Sequence of chain 1.C:
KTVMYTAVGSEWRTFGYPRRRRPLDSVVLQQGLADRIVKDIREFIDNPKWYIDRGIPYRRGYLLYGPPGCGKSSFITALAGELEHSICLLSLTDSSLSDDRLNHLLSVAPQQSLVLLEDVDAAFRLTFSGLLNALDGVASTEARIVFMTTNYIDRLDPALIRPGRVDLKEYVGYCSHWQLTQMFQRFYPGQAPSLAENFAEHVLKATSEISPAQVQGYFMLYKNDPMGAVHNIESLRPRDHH

Binding-site contacts:
Ligand atom N6 contacts residue CYS84 of chain 1.G at 3.1 Å (h-bond).
Ligand atom C5' contacts residue ARG193 of chain 1.C at 3.5 Å.
Ligand atom O2' contacts residue ARG36 of chain 1.G at 2.8 Å (salt-bridge).
Ligand atom N3B contacts residue MG1 of chain 1.U at 3.3 Å.
Ligand atom N7 contacts residue GLY85 of chain 1.G at 3.0 Å (h-bond).
Ligand atom N1 contacts residue VAL42 of chain 1.G at 2.9 Å (h-bond).
Ligand atom O2B contacts residue LYS86 of chain 1.G at 2.9 Å (salt-bridge).
Ligand atom O3G contacts residue LYS86 of chain 1.G at 2.8 Å (salt-bridge).
Ligand atom O4' contacts residue ALA244 of chain 1.G at 3.4 Å.
Ligand atom N6 contacts residue VAL42 of chain 1.G at 2.8 Å (h-bond).
Ligand atom C6 contacts residue PRO243 of chain 1.G at 3.5 Å (hydrophobic).
Ligand atom O1B contacts residue SER87 of chain 1.G at 2.9 Å (h-bond).
Ligand atom O2A contacts residue LYS86 of chain 1.G at 3.4 Å (salt-bridge).
Ligand atom O2' contacts residue GLN247 of chain 1.G at 2.8 Å (h-bond).
Ligand atom O2B contacts residue GLY85 of chain 1.G at 3.0 Å (h-bond).
Ligand atom N3B contacts residue ARG193 of chain 1.C at 3.2 Å (salt-bridge).
Ligand atom O3G contacts residue ASN182 of chain 1.G at 3.0 Å (h-bond).
Ligand atom O2A contacts residue GLY85 of chain 1.G at 3.2 Å.
Ligand atom N7 contacts residue PRO243 of chain 1.G at 3.3 Å.
Ligand atom C5' contacts residue ASP167 of chain 1.C at 3.2 Å.
Ligand atom O1B contacts residue MG1 of chain 1.U at 2.1 Å.
Ligand atom O3' contacts residue GLN247 of chain 1.G at 2.7 Å (h-bond).
Ligand atom O3G contacts residue PRO82 of chain 1.G at 3.6 Å.
Ligand atom O2G contacts residue PRO82 of chain 1.G at 3.4 Å.
Ligand atom N3B contacts residue GLY83 of chain 1.G at 3.1 Å (h-bond).
Ligand atom C2 contacts residue SER40 of chain 1.G at 3.5 Å.
Ligand atom C5 contacts residue PRO243 of chain 1.G at 3.2 Å (hydrophobic).
Ligand atom PB contacts residue MG1 of chain 1.U at 3.2 Å.
Ligand atom N7 contacts residue CYS84 of chain 1.G at 3.0 Å.
Ligand atom O2G contacts residue ARG193 of chain 1.C at 2.8 Å (salt-bridge).
Ligand atom PG contacts residue MG1 of chain 1.U at 3.1 Å.
Ligand atom C8 contacts residue GLY83 of chain 1.G at 3.4 Å.
Ligand atom O1A contacts residue ASP167 of chain 1.C at 3.5 Å (salt-bridge).
Ligand atom C1' contacts residue GLN247 of chain 1.G at 3.5 Å.
Ligand atom O1G contacts residue MG1 of chain 1.U at 1.9 Å.
Ligand atom O2G contacts residue ARG196 of chain 1.C at 2.7 Å (salt-bridge).
Ligand atom O1G contacts residue ARG196 of chain 1.C at 3.1 Å (salt-bridge).
Ligand atom O2A contacts residue SER87 of chain 1.G at 3.5 Å (h-bond).
Ligand atom O2B contacts residue CYS84 of chain 1.G at 3.2 Å (h-bond).
Ligand atom O2A contacts residue SER88 of chain 1.G at 2.7 Å (h-bond).

The protein below binds the small molecule below.
Small molecule (SMILES): Nc1ncnc2c1ncn2[C@@H]1O[C@H](CO[P](=O)(O)O[P](=O)(O)NP(=O)(O)O)[C@@H](O)[C@H]1O

Sequence of chain 1.G:
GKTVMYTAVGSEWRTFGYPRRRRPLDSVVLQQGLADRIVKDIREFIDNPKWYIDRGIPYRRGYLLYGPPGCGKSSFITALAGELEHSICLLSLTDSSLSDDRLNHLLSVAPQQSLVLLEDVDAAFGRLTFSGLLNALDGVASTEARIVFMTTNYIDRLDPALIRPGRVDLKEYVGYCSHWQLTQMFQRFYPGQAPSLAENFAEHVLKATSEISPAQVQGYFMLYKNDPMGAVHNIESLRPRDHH